Sequence of chain 1.F:
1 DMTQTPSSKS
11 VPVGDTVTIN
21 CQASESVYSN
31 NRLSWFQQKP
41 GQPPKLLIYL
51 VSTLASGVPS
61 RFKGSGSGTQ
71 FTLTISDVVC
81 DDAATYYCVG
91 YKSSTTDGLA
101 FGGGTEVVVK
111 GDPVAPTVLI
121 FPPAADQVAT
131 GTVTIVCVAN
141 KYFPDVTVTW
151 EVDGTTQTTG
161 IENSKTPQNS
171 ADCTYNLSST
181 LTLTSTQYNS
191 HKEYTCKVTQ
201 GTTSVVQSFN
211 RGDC

Sequence of chain 1.E:
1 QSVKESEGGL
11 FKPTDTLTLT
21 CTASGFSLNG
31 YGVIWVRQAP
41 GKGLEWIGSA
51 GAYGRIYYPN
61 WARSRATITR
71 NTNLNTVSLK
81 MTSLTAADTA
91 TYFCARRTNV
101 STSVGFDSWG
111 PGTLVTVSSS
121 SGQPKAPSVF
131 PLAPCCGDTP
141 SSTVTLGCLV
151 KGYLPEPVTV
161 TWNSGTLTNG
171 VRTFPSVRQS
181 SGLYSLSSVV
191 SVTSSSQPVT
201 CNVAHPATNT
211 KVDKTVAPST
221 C

Binding-site contacts:
Ligand atom C1 contacts residue ASN99 of chain 1.E at 1.4 Å.
Ligand atom O3 contacts residue TYR49 of chain 1.F at 3.4 Å (h-bond).
Ligand atom O6 contacts residue LEU54 of chain 1.F at 4.3 Å.
Ligand atom C7 contacts residue TYR49 of chain 1.F at 3.4 Å (hydrophobic).
Ligand atom O7 contacts residue TYR49 of chain 1.F at 3.1 Å.
Ligand atom O7 contacts residue ASN99 of chain 1.E at 2.9 Å (h-bond).
Ligand atom C5 contacts residue ASN99 of chain 1.E at 3.6 Å.
Ligand atom C3 contacts residue ASN99 of chain 1.E at 3.8 Å.
Ligand atom C4 contacts residue ASN99 of chain 1.E at 4.2 Å.
Ligand atom C1 contacts residue THR98 of chain 1.E at 4.2 Å.
Ligand atom C8 contacts residue ASP107 of chain 1.E at 4.3 Å.
Ligand atom C6 contacts residue TYR49 of chain 1.F at 4.0 Å (hydrophobic).
Ligand atom C3 contacts residue TYR49 of chain 1.F at 4.1 Å (hydrophobic).
Ligand atom C2 contacts residue TYR49 of chain 1.F at 3.7 Å (hydrophobic).
Ligand atom C8 contacts residue ASN99 of chain 1.E at 4.3 Å.
Ligand atom C8 contacts residue TYR49 of chain 1.F at 3.8 Å (hydrophobic).
Ligand atom C2 contacts residue ASN99 of chain 1.E at 2.4 Å.
Ligand atom N2 contacts residue ASN99 of chain 1.E at 2.9 Å (h-bond).
Ligand atom C8 contacts residue GLY105 of chain 1.E at 4.0 Å.
Ligand atom C7 contacts residue ASN99 of chain 1.E at 3.1 Å.
Ligand atom N2 contacts residue TYR49 of chain 1.F at 4.0 Å.
Ligand atom O5 contacts residue ASN99 of chain 1.E at 2.3 Å (h-bond).
Ligand atom C8 contacts residue LEU46 of chain 1.F at 3.8 Å (hydrophobic).
Ligand atom O6 contacts residue TYR49 of chain 1.F at 4.1 Å.
Ligand atom O7 contacts residue THR102 of chain 1.E at 3.4 Å.
Ligand atom O5 contacts residue TYR49 of chain 1.F at 4.3 Å.
Ligand atom C7 contacts residue THR102 of chain 1.E at 4.4 Å.

A small-molecule ligand and the protein it binds are described below.
Small molecule (SMILES): CC(=O)N[C@H]1[C@H](O[C@H]2[C@H](O)[C@@H](NC(C)=O)CO[C@@H]2CO)O[C@H](CO)[C@@H](O)[C@@H]1O